Sequence of chain 1.A:
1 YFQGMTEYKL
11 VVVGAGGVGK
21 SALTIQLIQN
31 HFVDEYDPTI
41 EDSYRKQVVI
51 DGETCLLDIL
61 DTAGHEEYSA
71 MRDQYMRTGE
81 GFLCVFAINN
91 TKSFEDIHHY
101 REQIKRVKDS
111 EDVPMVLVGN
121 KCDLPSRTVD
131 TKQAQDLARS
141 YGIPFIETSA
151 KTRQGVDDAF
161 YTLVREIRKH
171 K

This small molecule binds to this protein.
Small molecule (SMILES): COc1cccc(-c2ccc(Nc3ccc(C[NH+](C)C)cc3)c(OC)c2F)c1

Binding-site contacts:
Ligand atom F17 contacts residue LYS9 of chain 1.A at 3.3 Å.
Ligand atom C21 contacts residue ARG45 of chain 1.A at 3.6 Å.
Ligand atom C8 contacts residue ILE59 of chain 1.A at 3.9 Å (hydrophobic).
Ligand atom C16 contacts residue ASP58 of chain 1.A at 3.6 Å.
Ligand atom C8 contacts residue ASP58 of chain 1.A at 3.6 Å.
Ligand atom C24 contacts residue SER43 of chain 1.A at 3.8 Å.
Ligand atom C19 contacts residue ARG45 of chain 1.A at 4.0 Å.
Ligand atom C2 contacts residue LYS9 of chain 1.A at 3.6 Å.
Ligand atom C1 contacts residue LEU60 of chain 1.A at 4.0 Å (hydrophobic).
Ligand atom C14 contacts residue TYR75 of chain 1.A at 3.7 Å (hydrophobic).
Ligand atom C9 contacts residue SER43 of chain 1.A at 3.5 Å.
Ligand atom C3 contacts residue THR78 of chain 1.A at 3.6 Å.
Ligand atom C23 contacts residue TYR44 of chain 1.A at 3.7 Å (hydrophobic).
Ligand atom C24 contacts residue ARG45 of chain 1.A at 4.0 Å.
Ligand atom O15 contacts residue ASP58 of chain 1.A at 3.9 Å.
Ligand atom C11 contacts residue ASP58 of chain 1.A at 3.8 Å.
Ligand atom C16 contacts residue GLU7 of chain 1.A at 3.8 Å.
Ligand atom C9 contacts residue ASP58 of chain 1.A at 3.7 Å.
Ligand atom C1 contacts residue LEU10 of chain 1.A at 4.0 Å (hydrophobic).
Ligand atom C1 contacts residue LYS9 of chain 1.A at 3.8 Å.
Ligand atom C9 contacts residue TYR44 of chain 1.A at 3.7 Å (hydrophobic).
Ligand atom C7 contacts residue ASP58 of chain 1.A at 3.6 Å.
Ligand atom C8 contacts residue SER43 of chain 1.A at 3.8 Å.
Ligand atom C3 contacts residue VAL11 of chain 1.A at 3.8 Å (hydrophobic).
Ligand atom C2 contacts residue VAL11 of chain 1.A at 3.8 Å (hydrophobic).
Ligand atom O13 contacts residue THR78 of chain 1.A at 2.6 Å (h-bond).
Ligand atom C1 contacts residue ASP58 of chain 1.A at 3.5 Å.
Ligand atom C14 contacts residue THR78 of chain 1.A at 3.0 Å.
Ligand atom C2 contacts residue LEU10 of chain 1.A at 3.6 Å (hydrophobic).
Ligand atom C27 contacts residue ARG45 of chain 1.A at 3.2 Å.
Ligand atom C10 contacts residue ASP58 of chain 1.A at 3.9 Å.
Ligand atom C3 contacts residue GLY79 of chain 1.A at 3.9 Å.
Ligand atom O13 contacts residue TYR75 of chain 1.A at 3.4 Å.
Ligand atom C23 contacts residue SER43 of chain 1.A at 3.3 Å.
Ligand atom C2 contacts residue LEU60 of chain 1.A at 3.9 Å (hydrophobic).
Ligand atom C24 contacts residue TYR44 of chain 1.A at 3.5 Å (hydrophobic).
Ligand atom C4 contacts residue THR78 of chain 1.A at 3.2 Å.
Ligand atom C5 contacts residue THR78 of chain 1.A at 4.1 Å.
Ligand atom C12 contacts residue ASP58 of chain 1.A at 3.8 Å.
Ligand atom C20 contacts residue ARG45 of chain 1.A at 3.4 Å.